Binding-site contacts:
Ligand atom C contacts residue LYS451 of chain 1.A at 3.6 Å.
Ligand atom CG contacts residue LYS451 of chain 1.A at 3.4 Å.
Ligand atom CA contacts residue GLN490 of chain 1.A at 3.4 Å.
Ligand atom SG contacts residue VAL491 of chain 1.A at 3.7 Å.
Ligand atom C contacts residue SER420 of chain 1.A at 3.6 Å.
Ligand atom CZ2 contacts residue MET623 of chain 1.A at 3.6 Å (hydrophobic).
Ligand atom CB contacts residue PHE690 of chain 1.A at 3.6 Å (hydrophobic).
Ligand atom CD2 contacts residue MET688 of chain 1.A at 3.6 Å (hydrophobic).
Ligand atom CE3 contacts residue MET688 of chain 1.A at 3.7 Å (hydrophobic).
Ligand atom O contacts residue LEU666 of chain 1.A at 3.6 Å.
Ligand atom CG contacts residue MET688 of chain 1.A at 3.6 Å (hydrophobic).
Ligand atom O contacts residue ALA492 of chain 1.A at 2.9 Å (h-bond).
Ligand atom O contacts residue PRO621 of chain 1.A at 3.5 Å.
Ligand atom N6 contacts residue ARG449 of chain 1.A at 3.5 Å (salt-bridge).
Ligand atom CA contacts residue SER462 of chain 1.A at 3.4 Å.
Ligand atom C9 contacts residue SER462 of chain 1.A at 3.3 Å.
Ligand atom C contacts residue LEU666 of chain 1.A at 3.5 Å (hydrophobic).
Ligand atom O contacts residue ILE460 of chain 1.A at 3.4 Å.
Ligand atom N contacts residue SER420 of chain 1.A at 3.2 Å (h-bond).
Ligand atom C contacts residue GLN490 of chain 1.A at 3.6 Å.
Ligand atom SG contacts residue GLN490 of chain 1.A at 3.2 Å (h-bond).
Ligand atom SG contacts residue LEU666 of chain 1.A at 3.7 Å.
Ligand atom CA contacts residue PRO621 of chain 1.A at 3.6 Å (hydrophobic).
Ligand atom CB contacts residue MET688 of chain 1.A at 3.5 Å (hydrophobic).
Ligand atom CA contacts residue SER420 of chain 1.A at 3.6 Å.
Ligand atom CB contacts residue PRO489 of chain 1.A at 3.6 Å (hydrophobic).
Ligand atom CN contacts residue ASP453 of chain 1.A at 3.7 Å.
Ligand atom C14 contacts residue GLU416 of chain 1.A at 3.7 Å.
Ligand atom C contacts residue PHE690 of chain 1.A at 3.7 Å (hydrophobic).
Ligand atom C11 contacts residue ARG449 of chain 1.A at 3.3 Å.
Ligand atom O contacts residue LYS451 of chain 1.A at 3.6 Å.
Ligand atom C19 contacts residue SER420 of chain 1.A at 3.2 Å.
Ligand atom CD1 contacts residue LEU666 of chain 1.A at 3.6 Å (hydrophobic).
Ligand atom O contacts residue LYS451 of chain 1.A at 2.9 Å (salt-bridge).
Ligand atom O contacts residue PHE690 of chain 1.A at 3.6 Å.
Ligand atom O3 contacts residue SER420 of chain 1.A at 3.1 Å (h-bond).
Ligand atom CA contacts residue PRO489 of chain 1.A at 3.6 Å (hydrophobic).
Ligand atom CE2 contacts residue MET623 of chain 1.A at 3.5 Å (hydrophobic).
Ligand atom NE1 contacts residue MET623 of chain 1.A at 3.6 Å.
Ligand atom C16 contacts residue PRO417 of chain 1.A at 3.6 Å (hydrophobic).

A protein and the small-molecule ligand that binds it are described below.
Small molecule (SMILES): C=C1NC(=O)[C@@H](CC)NC(=O)CNC(=O)[C@H](Cc2c[nH]c3cccc(OC)c23)NC(=O)[C@H](CC2=CN=C3CC=CC=C23)NC(=O)c2csc(n2)[C@@H](C)NC(=O)CN(C)C1=O

Sequence of chain 1.A:
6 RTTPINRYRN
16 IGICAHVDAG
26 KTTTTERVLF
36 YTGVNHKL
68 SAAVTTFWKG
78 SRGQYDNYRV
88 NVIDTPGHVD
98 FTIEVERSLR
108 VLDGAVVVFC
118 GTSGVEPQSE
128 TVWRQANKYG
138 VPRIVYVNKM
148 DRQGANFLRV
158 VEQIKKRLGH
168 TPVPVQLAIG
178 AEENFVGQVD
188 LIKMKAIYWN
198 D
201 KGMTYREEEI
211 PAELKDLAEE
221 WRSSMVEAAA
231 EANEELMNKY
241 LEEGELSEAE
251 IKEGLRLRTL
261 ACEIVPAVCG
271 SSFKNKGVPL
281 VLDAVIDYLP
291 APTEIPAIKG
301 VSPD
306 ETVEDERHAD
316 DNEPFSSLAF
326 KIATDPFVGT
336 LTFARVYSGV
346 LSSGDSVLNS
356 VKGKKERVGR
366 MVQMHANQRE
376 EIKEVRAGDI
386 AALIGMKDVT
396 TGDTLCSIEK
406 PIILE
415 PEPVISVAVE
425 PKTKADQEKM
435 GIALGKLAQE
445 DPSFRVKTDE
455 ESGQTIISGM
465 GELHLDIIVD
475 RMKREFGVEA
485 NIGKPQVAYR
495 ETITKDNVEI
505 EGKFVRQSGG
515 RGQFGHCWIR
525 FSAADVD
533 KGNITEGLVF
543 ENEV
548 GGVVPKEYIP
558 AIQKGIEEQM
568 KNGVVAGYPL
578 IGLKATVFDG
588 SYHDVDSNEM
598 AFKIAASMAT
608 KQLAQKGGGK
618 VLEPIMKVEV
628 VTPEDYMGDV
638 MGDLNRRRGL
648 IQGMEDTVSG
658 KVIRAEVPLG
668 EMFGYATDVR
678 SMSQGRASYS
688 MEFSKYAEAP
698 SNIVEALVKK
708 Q